The protein below binds the small molecule below.
Small molecule (SMILES): NCC(=O)O

Sequence of chain 1.A:
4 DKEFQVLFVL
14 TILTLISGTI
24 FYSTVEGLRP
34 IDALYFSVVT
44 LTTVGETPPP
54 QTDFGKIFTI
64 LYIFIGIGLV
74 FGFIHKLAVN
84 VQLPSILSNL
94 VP

Binding-site contacts:
Ligand atom CA contacts residue ILE15 of chain 1.A at 4.3 Å (hydrophobic).